Sequence of chain 1.A:
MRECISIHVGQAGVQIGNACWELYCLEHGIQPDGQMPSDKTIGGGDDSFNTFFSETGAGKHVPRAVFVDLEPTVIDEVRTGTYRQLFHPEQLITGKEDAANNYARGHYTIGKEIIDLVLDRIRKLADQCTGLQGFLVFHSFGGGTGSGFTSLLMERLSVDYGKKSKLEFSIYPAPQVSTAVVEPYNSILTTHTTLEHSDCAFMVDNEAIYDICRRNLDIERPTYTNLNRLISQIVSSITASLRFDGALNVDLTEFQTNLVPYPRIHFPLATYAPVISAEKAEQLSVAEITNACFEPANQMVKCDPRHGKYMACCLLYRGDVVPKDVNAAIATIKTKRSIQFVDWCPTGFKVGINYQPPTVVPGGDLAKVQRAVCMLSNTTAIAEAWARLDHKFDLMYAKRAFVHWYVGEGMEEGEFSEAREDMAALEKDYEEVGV

This protein binds this small molecule.
Small molecule (SMILES): CC(=O)OC1=C(c2cccc3ncccc23)Oc2cc3ccccc3cc2-n2cccc21

Sequence of chain 1.B:
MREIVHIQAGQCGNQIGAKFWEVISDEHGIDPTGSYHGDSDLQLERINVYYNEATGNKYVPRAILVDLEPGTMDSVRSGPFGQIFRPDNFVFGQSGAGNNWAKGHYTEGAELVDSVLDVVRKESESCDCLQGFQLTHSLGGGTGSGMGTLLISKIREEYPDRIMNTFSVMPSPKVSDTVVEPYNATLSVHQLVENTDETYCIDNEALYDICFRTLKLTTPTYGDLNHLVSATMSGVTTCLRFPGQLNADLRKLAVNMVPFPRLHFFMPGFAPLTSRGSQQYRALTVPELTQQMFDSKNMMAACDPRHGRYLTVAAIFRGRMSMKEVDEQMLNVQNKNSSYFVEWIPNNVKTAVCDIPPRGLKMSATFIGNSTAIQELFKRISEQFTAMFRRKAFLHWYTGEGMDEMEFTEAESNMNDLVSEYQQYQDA

Binding-site contacts:
Ligand atom CAE contacts residue ASN256 of chain 1.B at 3.3 Å.
Ligand atom OAT contacts residue ALA248 of chain 1.B at 3.3 Å.
Ligand atom CAG contacts residue LYS350 of chain 1.B at 3.8 Å.
Ligand atom CAV contacts residue LYS350 of chain 1.B at 3.0 Å.
Ligand atom CAG contacts residue THR179 of chain 1.A at 3.3 Å.
Ligand atom CAQ contacts residue THR179 of chain 1.A at 3.6 Å.
Ligand atom CBF contacts residue LEU253 of chain 1.B at 3.9 Å (hydrophobic).
Ligand atom CAA contacts residue VAL313 of chain 1.B at 3.6 Å (hydrophobic).
Ligand atom NBC contacts residue VAL236 of chain 1.B at 3.4 Å (h-bond).
Ligand atom CAC contacts residue ASN256 of chain 1.B at 3.9 Å.
Ligand atom CAP contacts residue THR179 of chain 1.A at 3.7 Å.
Ligand atom CAB contacts residue VAL313 of chain 1.B at 3.7 Å (hydrophobic).
Ligand atom OAW contacts residue ALA352 of chain 1.B at 3.9 Å.
Ligand atom OAO contacts residue LEU253 of chain 1.B at 3.4 Å.
Ligand atom CAB contacts residue LYS350 of chain 1.B at 3.7 Å.
Ligand atom CBD contacts residue VAL236 of chain 1.B at 3.4 Å (hydrophobic).
Ligand atom CAE contacts residue LYS350 of chain 1.B at 3.5 Å.
Ligand atom CAM contacts residue ALA248 of chain 1.B at 3.9 Å (hydrophobic).
Ligand atom CBF contacts residue ALA248 of chain 1.B at 3.9 Å (hydrophobic).
Ligand atom CAD contacts residue ASN256 of chain 1.B at 3.5 Å.
Ligand atom CAD contacts residue LYS350 of chain 1.B at 3.7 Å.
Ligand atom CAP contacts residue ASN101 of chain 1.A at 3.5 Å.
Ligand atom CAC contacts residue LYS350 of chain 1.B at 3.8 Å.
Ligand atom CAG contacts residue ASN256 of chain 1.B at 3.5 Å.
Ligand atom CAF contacts residue ASN256 of chain 1.B at 3.6 Å.
Ligand atom CAA contacts residue LYS350 of chain 1.B at 3.5 Å.
Ligand atom CAP contacts residue ASN256 of chain 1.B at 3.7 Å.
Ligand atom CAA contacts residue MET257 of chain 1.B at 3.7 Å (hydrophobic).
Ligand atom CAZ contacts residue ILE368 of chain 1.B at 3.9 Å (hydrophobic).
Ligand atom CBE contacts residue LEU240 of chain 1.B at 3.8 Å (hydrophobic).
Ligand atom CAF contacts residue LYS350 of chain 1.B at 3.4 Å.
Ligand atom CAC contacts residue VAL181 of chain 1.A at 3.9 Å (hydrophobic).
Ligand atom CAY contacts residue ALA314 of chain 1.B at 3.8 Å (hydrophobic).
Ligand atom CAD contacts residue THR179 of chain 1.A at 3.8 Å.
Ligand atom CAB contacts residue ASN348 of chain 1.B at 3.8 Å.
Ligand atom CAH contacts residue ASN256 of chain 1.B at 3.9 Å.
Ligand atom OAW contacts residue GLN245 of chain 1.B at 3.4 Å (h-bond).
Ligand atom CAQ contacts residue LYS252 of chain 1.B at 3.5 Å.
Ligand atom OAW contacts residue LEU246 of chain 1.B at 3.7 Å.
Ligand atom CBB contacts residue LEU253 of chain 1.B at 3.9 Å (hydrophobic).